Sequence of chain 1.A:
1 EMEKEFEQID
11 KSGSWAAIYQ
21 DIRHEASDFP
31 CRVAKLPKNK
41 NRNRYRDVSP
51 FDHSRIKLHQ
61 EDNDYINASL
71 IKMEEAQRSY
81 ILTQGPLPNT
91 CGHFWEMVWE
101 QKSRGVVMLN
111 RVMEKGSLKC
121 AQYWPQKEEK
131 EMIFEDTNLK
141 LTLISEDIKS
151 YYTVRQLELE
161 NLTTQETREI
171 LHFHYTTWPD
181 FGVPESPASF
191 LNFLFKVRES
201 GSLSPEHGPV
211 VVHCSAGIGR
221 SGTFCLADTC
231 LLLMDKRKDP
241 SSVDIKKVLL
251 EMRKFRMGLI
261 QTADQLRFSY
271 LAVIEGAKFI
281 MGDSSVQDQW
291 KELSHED

The protein below binds the small molecule below.
Small molecule (SMILES): O=C(O)c1ccc2cc(C(F)(F)P(=O)(O)O)ccc2c1

Binding-site contacts:
Ligand atom C11 contacts residue GLN261 of chain 1.A at 3.8 Å.
Ligand atom F1 contacts residue PHE181 of chain 1.A at 3.4 Å.
Ligand atom OP3 contacts residue ALA216 of chain 1.A at 2.9 Å (h-bond).
Ligand atom P contacts residue CYS214 of chain 1.A at 3.2 Å.
Ligand atom F2 contacts residue GLN261 of chain 1.A at 3.1 Å.
Ligand atom C2 contacts residue PHE181 of chain 1.A at 3.4 Å (hydrophobic).
Ligand atom OP1 contacts residue ARG220 of chain 1.A at 2.8 Å (salt-bridge).
Ligand atom F1 contacts residue ASP180 of chain 1.A at 3.3 Å.
Ligand atom OP3 contacts residue SER215 of chain 1.A at 2.7 Å (h-bond).
Ligand atom OP3 contacts residue CYS214 of chain 1.A at 3.0 Å (h-bond).
Ligand atom C10 contacts residue ALA216 of chain 1.A at 3.6 Å (hydrophobic).
Ligand atom C4 contacts residue TYR45 of chain 1.A at 3.7 Å (hydrophobic).
Ligand atom C5 contacts residue PHE181 of chain 1.A at 3.7 Å (hydrophobic).
Ligand atom C4 contacts residue ALA216 of chain 1.A at 3.8 Å (hydrophobic).
Ligand atom F2 contacts residue GLY219 of chain 1.A at 3.3 Å.
Ligand atom F2 contacts residue PHE181 of chain 1.A at 3.6 Å.
Ligand atom C8 contacts residue VAL48 of chain 1.A at 3.5 Å (hydrophobic).
Ligand atom C10 contacts residue PHE181 of chain 1.A at 3.4 Å (hydrophobic).
Ligand atom OP1 contacts residue GLY219 of chain 1.A at 3.5 Å (h-bond).
Ligand atom C11 contacts residue ALA216 of chain 1.A at 3.7 Å (hydrophobic).
Ligand atom OP2 contacts residue ILE218 of chain 1.A at 2.9 Å (h-bond).
Ligand atom C4 contacts residue PHE181 of chain 1.A at 3.8 Å (hydrophobic).
Ligand atom C11 contacts residue PHE181 of chain 1.A at 3.2 Å (hydrophobic).
Ligand atom C12 contacts residue TYR45 of chain 1.A at 3.8 Å (hydrophobic).
Ligand atom C2 contacts residue ALA216 of chain 1.A at 3.8 Å (hydrophobic).
Ligand atom C5 contacts residue ALA216 of chain 1.A at 3.7 Å (hydrophobic).
Ligand atom C9 contacts residue GLN261 of chain 1.A at 3.3 Å.
Ligand atom P contacts residue GLY219 of chain 1.A at 3.7 Å.
Ligand atom OP2 contacts residue CYS214 of chain 1.A at 2.9 Å (h-bond).
Ligand atom OP2 contacts residue GLY217 of chain 1.A at 3.2 Å (h-bond).
Ligand atom OP2 contacts residue ALA216 of chain 1.A at 3.5 Å.
Ligand atom OP1 contacts residue CYS214 of chain 1.A at 2.9 Å (h-bond).
Ligand atom O2 contacts residue ASP47 of chain 1.A at 3.8 Å.
Ligand atom C3 contacts residue ALA216 of chain 1.A at 3.8 Å (hydrophobic).
Ligand atom OP2 contacts residue GLY219 of chain 1.A at 2.8 Å (h-bond).
Ligand atom C9 contacts residue ILE218 of chain 1.A at 3.8 Å (hydrophobic).
Ligand atom OP3 contacts residue ARG220 of chain 1.A at 3.0 Å (salt-bridge).
Ligand atom C6 contacts residue TYR45 of chain 1.A at 3.7 Å (hydrophobic).
Ligand atom O1 contacts residue TYR45 of chain 1.A at 3.2 Å.
Ligand atom C3 contacts residue PHE181 of chain 1.A at 3.7 Å (hydrophobic).